This small molecule binds to this protein.
Small molecule (SMILES): CC(=O)N[C@H]1[C@H]([C@H](O)[C@H](O)CO)O[C@@](O[C@@H]2[C@@H](O)[C@H](O)O[C@H](CO)[C@@H]2O)(C(=O)O)C[C@@H]1O

Binding-site contacts:
Ligand atom C4 contacts residue ASP51 of chain 1.T at 4.1 Å.
Ligand atom C11 contacts residue LYS264 of chain 1.T at 4.1 Å.
Ligand atom C6 contacts residue ASP51 of chain 1.T at 3.8 Å.
Ligand atom C1 contacts residue SER266 of chain 1.T at 3.4 Å.
Ligand atom N5 contacts residue LYS264 of chain 1.T at 3.7 Å.
Ligand atom O6 contacts residue SER266 of chain 1.T at 3.8 Å.
Ligand atom O1A contacts residue ASP114 of chain 1.T at 4.2 Å.
Ligand atom C5 contacts residue LYS264 of chain 1.T at 4.3 Å.
Ligand atom O1B contacts residue SER266 of chain 1.T at 3.5 Å (h-bond).
Ligand atom O1B contacts residue LYS268 of chain 1.T at 3.5 Å.
Ligand atom C4 contacts residue LYS264 of chain 1.T at 3.8 Å.
Ligand atom O1A contacts residue SER266 of chain 1.T at 2.5 Å (h-bond).
Ligand atom C7 contacts residue ASP51 of chain 1.T at 4.3 Å.
Ligand atom O4 contacts residue TRP45 of chain 1.T at 3.6 Å.
Ligand atom O1A contacts residue LYS264 of chain 1.T at 4.4 Å.
Ligand atom C10 contacts residue ASP51 of chain 1.T at 3.6 Å.
Ligand atom O8 contacts residue LYS268 of chain 1.T at 3.3 Å (salt-bridge).
Ligand atom C4 contacts residue SER266 of chain 1.T at 4.4 Å.
Ligand atom O1A contacts residue LYS268 of chain 1.T at 3.9 Å.
Ligand atom O1B contacts residue ASP51 of chain 1.T at 4.5 Å.
Ligand atom C3 contacts residue ASP114 of chain 1.T at 3.8 Å.
Ligand atom C10 contacts residue TRP45 of chain 1.T at 4.2 Å (hydrophobic).
Ligand atom O4 contacts residue LYS264 of chain 1.T at 3.1 Å (salt-bridge).
Ligand atom O10 contacts residue TRP45 of chain 1.T at 3.6 Å.
Ligand atom C11 contacts residue ASP51 of chain 1.T at 3.4 Å.
Ligand atom C11 contacts residue TYR50 of chain 1.T at 3.7 Å (hydrophobic).
Ligand atom N5 contacts residue ASP51 of chain 1.T at 2.8 Å (salt-bridge).
Ligand atom C1 contacts residue LYS268 of chain 1.T at 4.0 Å.
Ligand atom O3 contacts residue ASP114 of chain 1.T at 4.5 Å.
Ligand atom C10 contacts residue LYS264 of chain 1.T at 4.1 Å.
Ligand atom C5 contacts residue ASP51 of chain 1.T at 3.7 Å.

Sequence of chain 1.T:
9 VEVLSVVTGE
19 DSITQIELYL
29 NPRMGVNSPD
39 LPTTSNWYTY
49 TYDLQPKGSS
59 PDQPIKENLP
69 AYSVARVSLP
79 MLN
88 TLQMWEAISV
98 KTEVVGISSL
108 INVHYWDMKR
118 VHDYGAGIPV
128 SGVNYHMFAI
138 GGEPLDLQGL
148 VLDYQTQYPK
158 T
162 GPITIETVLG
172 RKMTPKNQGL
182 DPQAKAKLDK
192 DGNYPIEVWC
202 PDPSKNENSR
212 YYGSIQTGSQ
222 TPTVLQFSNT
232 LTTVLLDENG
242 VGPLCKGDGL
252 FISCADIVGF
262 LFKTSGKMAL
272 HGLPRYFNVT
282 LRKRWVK